Binding-site contacts:
Ligand atom O7 contacts residue ASN167 of chain 1.M at 4.4 Å.
Ligand atom C2 contacts residue ASN167 of chain 1.M at 2.4 Å.
Ligand atom N2 contacts residue ASN167 of chain 1.M at 2.9 Å (h-bond).
Ligand atom C4 contacts residue ASN167 of chain 1.M at 4.2 Å.
Ligand atom C8 contacts residue VAL144 of chain 1.M at 4.3 Å (hydrophobic).
Ligand atom C3 contacts residue ASN167 of chain 1.M at 3.7 Å.
Ligand atom C1 contacts residue ASN167 of chain 1.M at 1.4 Å.
Ligand atom C7 contacts residue ARG162 of chain 1.M at 4.1 Å.
Ligand atom C7 contacts residue ASN167 of chain 1.M at 3.9 Å.
Ligand atom C5 contacts residue ASN167 of chain 1.M at 3.6 Å.
Ligand atom C8 contacts residue ARG162 of chain 1.M at 3.7 Å.
Ligand atom O5 contacts residue ASN167 of chain 1.M at 2.3 Å (h-bond).
Ligand atom O6 contacts residue ASN167 of chain 1.M at 4.2 Å.
Ligand atom N2 contacts residue ARG162 of chain 1.M at 3.7 Å.

Sequence of chain 1.M:
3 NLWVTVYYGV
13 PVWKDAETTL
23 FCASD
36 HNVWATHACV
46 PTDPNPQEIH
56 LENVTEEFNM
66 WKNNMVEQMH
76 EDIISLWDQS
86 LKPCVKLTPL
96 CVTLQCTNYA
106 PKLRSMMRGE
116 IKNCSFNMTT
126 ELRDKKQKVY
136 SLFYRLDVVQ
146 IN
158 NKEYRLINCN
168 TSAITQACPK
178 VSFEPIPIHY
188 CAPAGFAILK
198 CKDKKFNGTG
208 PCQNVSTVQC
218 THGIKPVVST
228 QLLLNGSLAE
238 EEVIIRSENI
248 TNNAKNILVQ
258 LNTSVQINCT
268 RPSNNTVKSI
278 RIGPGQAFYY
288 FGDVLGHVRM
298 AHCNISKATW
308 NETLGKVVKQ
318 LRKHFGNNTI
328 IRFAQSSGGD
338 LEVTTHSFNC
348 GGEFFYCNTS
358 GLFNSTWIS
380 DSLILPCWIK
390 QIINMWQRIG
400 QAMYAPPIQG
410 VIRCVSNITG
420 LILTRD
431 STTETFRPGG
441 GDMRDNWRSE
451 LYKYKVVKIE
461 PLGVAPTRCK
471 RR

This small molecule binds to this protein.
Small molecule (SMILES): CC(=O)N[C@@H]1[C@@H](O)[C@H](O)[C@@H](CO)O[C@H]1O